Sequence of chain 1.C:
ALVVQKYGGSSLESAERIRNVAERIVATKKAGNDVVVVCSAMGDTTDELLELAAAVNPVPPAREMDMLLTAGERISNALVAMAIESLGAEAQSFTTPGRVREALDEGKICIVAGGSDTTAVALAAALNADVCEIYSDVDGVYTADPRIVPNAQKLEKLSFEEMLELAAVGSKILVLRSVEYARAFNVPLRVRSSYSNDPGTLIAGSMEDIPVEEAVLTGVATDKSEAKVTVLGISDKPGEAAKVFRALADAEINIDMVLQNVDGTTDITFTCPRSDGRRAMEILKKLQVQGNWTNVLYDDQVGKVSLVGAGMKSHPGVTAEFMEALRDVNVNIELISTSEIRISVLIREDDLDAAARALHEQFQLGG

Sequence of chain 1.D:
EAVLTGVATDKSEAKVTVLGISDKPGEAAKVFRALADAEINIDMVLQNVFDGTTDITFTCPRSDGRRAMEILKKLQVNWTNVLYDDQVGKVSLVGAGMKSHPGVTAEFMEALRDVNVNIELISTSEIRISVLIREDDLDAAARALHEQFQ

A small-molecule ligand and the protein it binds are described below.
Small molecule (SMILES): C[C@@H](O)[C@H](N)C(=O)O

Binding-site contacts:
Ligand atom CA contacts residue LYS26 of chain 1.D at 3.1 Å.
Ligand atom OG1 contacts residue GLN49 of chain 1.D at 4.0 Å.
Ligand atom OG1 contacts residue ALA30 of chain 1.D at 2.9 Å (h-bond).
Ligand atom C contacts residue LYS26 of chain 1.D at 2.9 Å.
Ligand atom C contacts residue ALA30 of chain 1.D at 4.1 Å (hydrophobic).
Ligand atom C contacts residue ASN374 of chain 1.C at 4.0 Å.
Ligand atom OG1 contacts residue GLU29 of chain 1.D at 3.8 Å.
Ligand atom C contacts residue GLY28 of chain 1.D at 3.9 Å.
Ligand atom N contacts residue ASN374 of chain 1.C at 2.7 Å (h-bond).
Ligand atom CA contacts residue ASN374 of chain 1.C at 3.6 Å.
Ligand atom O contacts residue GLY28 of chain 1.D at 3.9 Å.
Ligand atom N contacts residue ASP25 of chain 1.D at 2.9 Å (salt-bridge).
Ligand atom OXT contacts residue GLY28 of chain 1.D at 3.3 Å (h-bond).
Ligand atom CB contacts residue ALA30 of chain 1.D at 4.0 Å (hydrophobic).
Ligand atom C contacts residue GLU29 of chain 1.D at 4.1 Å.
Ligand atom C contacts residue ILE375 of chain 1.C at 3.8 Å (hydrophobic).
Ligand atom OXT contacts residue LYS26 of chain 1.D at 3.0 Å (salt-bridge).
Ligand atom OXT contacts residue ALA30 of chain 1.D at 3.0 Å (h-bond).
Ligand atom O contacts residue ILE375 of chain 1.C at 2.9 Å (h-bond).
Ligand atom OG1 contacts residue LYS26 of chain 1.D at 4.4 Å.
Ligand atom N contacts residue ILE375 of chain 1.C at 2.5 Å (h-bond).
Ligand atom OXT contacts residue ILE375 of chain 1.C at 4.2 Å.
Ligand atom CG2 contacts residue ILE375 of chain 1.C at 3.1 Å (hydrophobic).
Ligand atom CG2 contacts residue GLN49 of chain 1.D at 2.9 Å.
Ligand atom O contacts residue PRO27 of chain 1.D at 3.6 Å.
Ligand atom OXT contacts residue PRO27 of chain 1.D at 4.0 Å.
Ligand atom CB contacts residue ASP25 of chain 1.D at 4.2 Å.
Ligand atom N contacts residue LYS26 of chain 1.D at 3.8 Å.
Ligand atom CA contacts residue ILE375 of chain 1.C at 3.5 Å (hydrophobic).
Ligand atom CB contacts residue GLN49 of chain 1.D at 3.6 Å.
Ligand atom CB contacts residue ILE375 of chain 1.C at 3.6 Å (hydrophobic).
Ligand atom CA contacts residue ASP25 of chain 1.D at 3.9 Å.
Ligand atom C contacts residue PRO27 of chain 1.D at 4.0 Å (hydrophobic).
Ligand atom O contacts residue ASN374 of chain 1.C at 3.6 Å.
Ligand atom O contacts residue LYS26 of chain 1.D at 3.4 Å (salt-bridge).
Ligand atom CG2 contacts residue ALA30 of chain 1.D at 3.5 Å (hydrophobic).
Ligand atom O contacts residue VAL373 of chain 1.C at 4.2 Å.
Ligand atom OG1 contacts residue ILE61 of chain 1.D at 4.2 Å.
Ligand atom OXT contacts residue GLU29 of chain 1.D at 3.1 Å (salt-bridge).
Ligand atom OG1 contacts residue ILE23 of chain 1.D at 4.3 Å.